Sequence of chain 1.A:
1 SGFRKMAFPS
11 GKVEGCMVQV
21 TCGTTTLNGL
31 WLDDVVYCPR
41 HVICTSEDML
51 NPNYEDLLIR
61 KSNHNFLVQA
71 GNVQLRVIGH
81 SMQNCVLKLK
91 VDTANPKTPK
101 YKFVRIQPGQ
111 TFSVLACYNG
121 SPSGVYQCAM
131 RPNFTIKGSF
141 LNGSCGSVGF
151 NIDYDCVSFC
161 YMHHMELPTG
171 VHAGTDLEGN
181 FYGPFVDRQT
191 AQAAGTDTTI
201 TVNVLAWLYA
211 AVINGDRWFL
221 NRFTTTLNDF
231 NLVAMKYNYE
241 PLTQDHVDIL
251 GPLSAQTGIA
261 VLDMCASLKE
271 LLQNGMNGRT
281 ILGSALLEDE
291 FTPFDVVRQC

Binding-site contacts:
Ligand atom C4 contacts residue MET165 of chain 1.A at 3.8 Å (hydrophobic).
Ligand atom C12 contacts residue MET165 of chain 1.A at 3.3 Å (hydrophobic).
Ligand atom C11 contacts residue MET165 of chain 1.A at 3.7 Å (hydrophobic).
Ligand atom C11 contacts residue ARG188 of chain 1.A at 3.7 Å.
Ligand atom C4 contacts residue CYS145 of chain 1.A at 3.7 Å (hydrophobic).
Ligand atom C12 contacts residue ARG188 of chain 1.A at 3.7 Å.
Ligand atom C12 contacts residue MET49 of chain 1.A at 3.5 Å (hydrophobic).
Ligand atom C10 contacts residue DMS1 of chain 1.E at 3.7 Å.
Ligand atom C contacts residue ASN142 of chain 1.A at 3.5 Å.
Ligand atom N contacts residue ASN142 of chain 1.A at 3.8 Å.
Ligand atom N1 contacts residue GLU166 of chain 1.A at 3.8 Å.
Ligand atom N2 contacts residue SER144 of chain 1.A at 3.8 Å.
Ligand atom C4 contacts residue HIS163 of chain 1.A at 3.3 Å.
Ligand atom O contacts residue DMS1 of chain 1.L at 3.3 Å (h-bond).
Ligand atom CL contacts residue HIS41 of chain 1.A at 3.3 Å.
Ligand atom CL contacts residue HIS164 of chain 1.A at 3.7 Å.
Ligand atom N2 contacts residue HIS163 of chain 1.A at 2.7 Å (h-bond).
Ligand atom C1 contacts residue DMS1 of chain 1.L at 3.5 Å.
Ligand atom O1 contacts residue MET165 of chain 1.A at 3.3 Å.
Ligand atom C3 contacts residue HIS163 of chain 1.A at 3.8 Å.
Ligand atom N2 contacts residue GLU166 of chain 1.A at 3.6 Å.
Ligand atom C4 contacts residue GLU166 of chain 1.A at 3.5 Å.
Ligand atom C1 contacts residue ASN142 of chain 1.A at 3.6 Å.
Ligand atom N1 contacts residue ASN142 of chain 1.A at 3.4 Å (h-bond).
Ligand atom CL contacts residue ASP187 of chain 1.A at 3.3 Å.
Ligand atom C14 contacts residue HIS164 of chain 1.A at 3.2 Å.
Ligand atom N1 contacts residue DMS1 of chain 1.L at 2.9 Å (h-bond).
Ligand atom O2 contacts residue GLN189 of chain 1.A at 3.3 Å (h-bond).
Ligand atom C3 contacts residue PHE140 of chain 1.A at 3.5 Å (hydrophobic).
Ligand atom C13 contacts residue MET165 of chain 1.A at 3.7 Å (hydrophobic).
Ligand atom C3 contacts residue GLU166 of chain 1.A at 3.5 Å.
Ligand atom O2 contacts residue DMS1 of chain 1.E at 3.6 Å (h-bond).
Ligand atom N1 contacts residue LEU141 of chain 1.A at 3.5 Å.
Ligand atom N1 contacts residue PHE140 of chain 1.A at 3.8 Å.
Ligand atom C2 contacts residue LEU141 of chain 1.A at 3.7 Å (hydrophobic).
Ligand atom C13 contacts residue MET49 of chain 1.A at 3.7 Å (hydrophobic).
Ligand atom O1 contacts residue GLU166 of chain 1.A at 2.9 Å (salt-bridge).
Ligand atom C11 contacts residue DMS1 of chain 1.E at 3.7 Å.
Ligand atom C3 contacts residue LEU141 of chain 1.A at 3.8 Å (hydrophobic).
Ligand atom C11 contacts residue MET49 of chain 1.A at 3.7 Å (hydrophobic).

A protein and the small-molecule ligand that binds it are described below.
Small molecule (SMILES): Cn1c(=O)[nH]c2cncc(NC(=O)[C@@H]3CCOc4ccc(Cl)cc43)c21